This protein binds this small molecule.
Small molecule (SMILES): CC(=O)N[C@H]1[C@H](O[C@H]2[C@H](O)[C@@H](NC(C)=O)CO[C@@H]2CO)O[C@H](CO)[C@@H](O[C@@H]2O[C@H](CO)[C@@H](O)[C@H](O[C@H]3O[C@H](CO)[C@@H](O)[C@H](O)[C@@H]3O)[C@@H]2O)[C@@H]1O

Sequence of chain 42.E:
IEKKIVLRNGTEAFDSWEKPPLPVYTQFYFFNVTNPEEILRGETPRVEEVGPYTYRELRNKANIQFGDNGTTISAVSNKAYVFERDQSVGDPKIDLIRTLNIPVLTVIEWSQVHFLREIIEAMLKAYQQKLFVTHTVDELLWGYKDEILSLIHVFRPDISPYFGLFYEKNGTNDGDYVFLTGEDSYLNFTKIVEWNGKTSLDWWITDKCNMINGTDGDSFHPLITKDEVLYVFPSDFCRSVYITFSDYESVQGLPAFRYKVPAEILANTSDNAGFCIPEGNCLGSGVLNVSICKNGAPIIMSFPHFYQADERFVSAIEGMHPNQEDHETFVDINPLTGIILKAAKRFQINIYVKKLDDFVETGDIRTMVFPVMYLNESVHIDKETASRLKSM

Sequence of chain 21.E:
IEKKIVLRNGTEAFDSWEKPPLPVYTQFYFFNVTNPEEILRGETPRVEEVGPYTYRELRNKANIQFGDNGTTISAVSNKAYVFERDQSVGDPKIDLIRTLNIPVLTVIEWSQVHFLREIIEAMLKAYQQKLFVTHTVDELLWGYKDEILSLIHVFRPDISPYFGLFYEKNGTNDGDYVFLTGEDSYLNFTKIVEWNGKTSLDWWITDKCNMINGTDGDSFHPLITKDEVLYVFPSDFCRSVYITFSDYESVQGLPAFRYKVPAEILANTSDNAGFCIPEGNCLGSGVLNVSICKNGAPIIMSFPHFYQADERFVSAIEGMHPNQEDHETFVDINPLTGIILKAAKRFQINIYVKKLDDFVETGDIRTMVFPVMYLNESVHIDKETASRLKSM

Binding-site contacts:
Ligand atom C2 contacts residue LEU108 of chain 21.E at 3.5 Å (hydrophobic).
Ligand atom C2 contacts residue ASN44 of chain 21.E at 2.5 Å.
Ligand atom O5 contacts residue ASN44 of chain 21.E at 2.4 Å (h-bond).
Ligand atom C8 contacts residue ILE109 of chain 21.E at 3.8 Å (hydrophobic).
Ligand atom C8 contacts residue LEU108 of chain 21.E at 3.7 Å (hydrophobic).
Ligand atom O3 contacts residue LEU108 of chain 21.E at 4.0 Å.
Ligand atom C1 contacts residue LEU108 of chain 21.E at 3.9 Å (hydrophobic).
Ligand atom C8 contacts residue THR146 of chain 21.E at 4.1 Å.
Ligand atom C3 contacts residue ASN44 of chain 21.E at 3.8 Å.
Ligand atom C8 contacts residue VAL62 of chain 21.E at 3.8 Å (hydrophobic).
Ligand atom C7 contacts residue ASN44 of chain 21.E at 3.4 Å.
Ligand atom C1 contacts residue ASN44 of chain 21.E at 1.4 Å.
Ligand atom O7 contacts residue LEU108 of chain 21.E at 3.7 Å.
Ligand atom C7 contacts residue LEU108 of chain 21.E at 3.6 Å (hydrophobic).
Ligand atom N2 contacts residue ASN44 of chain 21.E at 2.9 Å (h-bond).
Ligand atom O6 contacts residue GLU55 of chain 42.E at 3.7 Å.
Ligand atom C6 contacts residue ARG110 of chain 21.E at 3.5 Å.
Ligand atom O6 contacts residue VAL45 of chain 21.E at 3.9 Å.
Ligand atom C5 contacts residue ARG110 of chain 21.E at 4.4 Å.
Ligand atom O7 contacts residue THR146 of chain 21.E at 3.3 Å.
Ligand atom C4 contacts residue ASN44 of chain 21.E at 4.3 Å.
Ligand atom N2 contacts residue ILE109 of chain 21.E at 4.5 Å.
Ligand atom O6 contacts residue ARG110 of chain 21.E at 2.9 Å (salt-bridge).
Ligand atom C3 contacts residue LEU108 of chain 21.E at 3.5 Å (hydrophobic).
Ligand atom C7 contacts residue THR146 of chain 21.E at 4.2 Å.
Ligand atom C5 contacts residue ASN44 of chain 21.E at 3.7 Å.
Ligand atom O7 contacts residue ASN44 of chain 21.E at 3.7 Å.
Ligand atom C8 contacts residue ASN44 of chain 21.E at 4.5 Å.
Ligand atom C6 contacts residue GLU55 of chain 42.E at 3.5 Å.
Ligand atom N2 contacts residue LEU108 of chain 21.E at 2.7 Å (h-bond).